Binding-site contacts:
Ligand atom C44 contacts residue ALA28 of chain 1.A at 3.5 Å (hydrophobic).
Ligand atom O46 contacts residue GLY27 of chain 1.A at 3.4 Å (h-bond).
Ligand atom O3 contacts residue GLY49 of chain 1.A at 3.4 Å.
Ligand atom C24 contacts residue VAL82 of chain 1.B at 3.6 Å (hydrophobic).
Ligand atom N1 contacts residue GLY27 of chain 1.A at 3.2 Å (h-bond).
Ligand atom C41 contacts residue GLY48 of chain 1.A at 3.5 Å.
Ligand atom O46 contacts residue ALA28 of chain 1.A at 3.5 Å.
Ligand atom O46 contacts residue ASP29 of chain 1.A at 2.9 Å (salt-bridge).
Ligand atom C24 contacts residue GLY27 of chain 1.A at 3.6 Å.
Ligand atom C55 contacts residue VAL32 of chain 1.B at 3.3 Å (hydrophobic).
Ligand atom O8 contacts residue ASP25 of chain 1.B at 2.7 Å (salt-bridge).
Ligand atom C51 contacts residue GLY48 of chain 1.B at 3.3 Å.
Ligand atom O6 contacts residue ASP25 of chain 1.B at 2.6 Å (salt-bridge).
Ligand atom C32 contacts residue ILE84 of chain 1.A at 3.5 Å (hydrophobic).
Ligand atom O60 contacts residue GLY27 of chain 1.B at 3.3 Å (h-bond).
Ligand atom C4 contacts residue ASP25 of chain 1.B at 3.6 Å.
Ligand atom C5 contacts residue ASP25 of chain 1.B at 3.5 Å.
Ligand atom C38 contacts residue GLY27 of chain 1.B at 3.5 Å.
Ligand atom C33 contacts residue VAL82 of chain 1.A at 3.6 Å (hydrophobic).
Ligand atom C54 contacts residue VAL32 of chain 1.B at 3.6 Å (hydrophobic).
Ligand atom C22 contacts residue ILE84 of chain 1.B at 3.5 Å (hydrophobic).
Ligand atom O6 contacts residue ASP25 of chain 1.A at 2.8 Å (salt-bridge).
Ligand atom C35 contacts residue PRO81 of chain 1.A at 3.5 Å (hydrophobic).
Ligand atom C9 contacts residue GLY27 of chain 1.B at 3.4 Å.
Ligand atom C4 contacts residue GLY27 of chain 1.A at 3.3 Å.
Ligand atom C22 contacts residue ASP25 of chain 1.B at 3.5 Å.
Ligand atom N47 contacts residue GLY48 of chain 1.A at 2.9 Å (h-bond).
Ligand atom O11 contacts residue GLY49 of chain 1.B at 3.2 Å.
Ligand atom C56 contacts residue ASP30 of chain 1.B at 3.4 Å.
Ligand atom O31 contacts residue ASP25 of chain 1.A at 3.6 Å.
Ligand atom N12 contacts residue GLY27 of chain 1.B at 3.1 Å (h-bond).
Ligand atom C48 contacts residue ARG8 of chain 1.B at 3.4 Å.
Ligand atom O60 contacts residue ASP29 of chain 1.B at 3.1 Å (salt-bridge).
Ligand atom C55 contacts residue ASP30 of chain 1.B at 3.4 Å.
Ligand atom C59 contacts residue GLY48 of chain 1.B at 3.6 Å.
Ligand atom C32 contacts residue ASP25 of chain 1.A at 3.5 Å.
Ligand atom C5 contacts residue ASP25 of chain 1.A at 3.4 Å.
Ligand atom O21 contacts residue ASP25 of chain 1.B at 3.4 Å (salt-bridge).
Ligand atom C38 contacts residue VAL82 of chain 1.A at 3.6 Å (hydrophobic).
Ligand atom C48 contacts residue ASP29 of chain 1.A at 3.3 Å.

A small-molecule ligand and the protein it binds are described below.
Small molecule (SMILES): CNC(=O)[C@@H](NC(=O)[C@H](OCc1ccccc1)[C@H](O)[C@@H](O)[C@@H](OCc1ccccc1)C(=O)N[C@H]1c2ccccc2C[C@H]1O)C(C)C

Sequence of chain 1.B:
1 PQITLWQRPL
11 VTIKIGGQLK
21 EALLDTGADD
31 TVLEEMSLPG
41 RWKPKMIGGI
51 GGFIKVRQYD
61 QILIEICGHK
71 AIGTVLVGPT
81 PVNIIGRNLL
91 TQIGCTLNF

Sequence of chain 1.A:
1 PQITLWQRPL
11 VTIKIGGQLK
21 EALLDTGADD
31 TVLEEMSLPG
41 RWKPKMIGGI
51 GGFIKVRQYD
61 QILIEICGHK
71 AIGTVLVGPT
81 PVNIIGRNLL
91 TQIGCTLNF